Binding-site contacts:
Ligand atom N6 contacts residue GLY126 of chain 1.A at 3.4 Å.
Ligand atom C12 contacts residue PHE283 of chain 1.A at 4.0 Å (hydrophobic).
Ligand atom N5 contacts residue ASP308 of chain 1.A at 2.6 Å (salt-bridge).
Ligand atom N2 contacts residue SER167 of chain 1.A at 4.1 Å.
Ligand atom C11 contacts residue GLY126 of chain 1.A at 3.3 Å.
Ligand atom C13 contacts residue GLY126 of chain 1.A at 4.0 Å.
Ligand atom C9 contacts residue SER127 of chain 1.A at 3.6 Å.
Ligand atom N7 contacts residue GLY126 of chain 1.A at 2.9 Å (h-bond).
Ligand atom C12 contacts residue GLY126 of chain 1.A at 3.9 Å.
Ligand atom C7 contacts residue SER167 of chain 1.A at 4.2 Å.
Ligand atom C3 contacts residue THR224 of chain 1.A at 4.2 Å.
Ligand atom N5 contacts residue GLY126 of chain 1.A at 3.7 Å.
Ligand atom C13 contacts residue ASP308 of chain 1.A at 3.7 Å.
Ligand atom C4 contacts residue LEU222 of chain 1.A at 3.9 Å (hydrophobic).
Ligand atom N6 contacts residue ASP308 of chain 1.A at 3.0 Å (salt-bridge).
Ligand atom C13 contacts residue ILE306 of chain 1.A at 4.2 Å (hydrophobic).
Ligand atom C9 contacts residue SER167 of chain 1.A at 3.9 Å.
Ligand atom C9 contacts residue TYR168 of chain 1.A at 3.4 Å (hydrophobic).
Ligand atom C10 contacts residue GLY126 of chain 1.A at 3.8 Å.
Ligand atom C13 contacts residue PHE283 of chain 1.A at 4.2 Å (hydrophobic).
Ligand atom N contacts residue THR221 of chain 1.A at 3.5 Å (h-bond).
Ligand atom N5 contacts residue THR311 of chain 1.A at 4.1 Å.
Ligand atom C8 contacts residue SER167 of chain 1.A at 3.9 Å.
Ligand atom C9 contacts residue ILE166 of chain 1.A at 4.1 Å (hydrophobic).
Ligand atom N4 contacts residue LEU222 of chain 1.A at 3.7 Å.
Ligand atom C3 contacts residue ASN223 of chain 1.A at 4.1 Å.
Ligand atom C contacts residue THR221 of chain 1.A at 3.8 Å.
Ligand atom N1 contacts residue LEU222 of chain 1.A at 2.7 Å (h-bond).
Ligand atom C14 contacts residue GLY126 of chain 1.A at 3.1 Å.
Ligand atom C9 contacts residue GLY126 of chain 1.A at 4.0 Å.
Ligand atom C10 contacts residue SER127 of chain 1.A at 3.2 Å.
Ligand atom C14 contacts residue ASP308 of chain 1.A at 3.3 Å.
Ligand atom N7 contacts residue TYR168 of chain 1.A at 3.9 Å.
Ligand atom N2 contacts residue GLY126 of chain 1.A at 3.9 Å.
Ligand atom N6 contacts residue ASP124 of chain 1.A at 3.0 Å (salt-bridge).
Ligand atom N1 contacts residue THR224 of chain 1.A at 3.9 Å.
Ligand atom N7 contacts residue SER127 of chain 1.A at 4.0 Å.
Ligand atom C10 contacts residue ILE166 of chain 1.A at 3.7 Å (hydrophobic).
Ligand atom C3 contacts residue LEU222 of chain 1.A at 3.0 Å (hydrophobic).
Ligand atom C2 contacts residue THR221 of chain 1.A at 4.1 Å.

Sequence of chain 1.A:
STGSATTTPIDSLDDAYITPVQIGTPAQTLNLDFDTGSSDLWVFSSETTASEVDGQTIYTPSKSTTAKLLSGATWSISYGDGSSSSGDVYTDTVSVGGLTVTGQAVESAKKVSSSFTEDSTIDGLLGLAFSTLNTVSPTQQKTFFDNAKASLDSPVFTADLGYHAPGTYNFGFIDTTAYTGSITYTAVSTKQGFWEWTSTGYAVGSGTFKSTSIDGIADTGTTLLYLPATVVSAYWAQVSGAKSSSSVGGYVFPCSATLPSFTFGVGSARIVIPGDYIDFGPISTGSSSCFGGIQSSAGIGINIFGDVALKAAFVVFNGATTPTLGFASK

The small molecule below binds the protein below.
Small molecule (SMILES): CN(C)CCNC(=O)c1cc2n(n1)CCN(c1ccnc(N)n1)C2